Sequence of chain 1.C:
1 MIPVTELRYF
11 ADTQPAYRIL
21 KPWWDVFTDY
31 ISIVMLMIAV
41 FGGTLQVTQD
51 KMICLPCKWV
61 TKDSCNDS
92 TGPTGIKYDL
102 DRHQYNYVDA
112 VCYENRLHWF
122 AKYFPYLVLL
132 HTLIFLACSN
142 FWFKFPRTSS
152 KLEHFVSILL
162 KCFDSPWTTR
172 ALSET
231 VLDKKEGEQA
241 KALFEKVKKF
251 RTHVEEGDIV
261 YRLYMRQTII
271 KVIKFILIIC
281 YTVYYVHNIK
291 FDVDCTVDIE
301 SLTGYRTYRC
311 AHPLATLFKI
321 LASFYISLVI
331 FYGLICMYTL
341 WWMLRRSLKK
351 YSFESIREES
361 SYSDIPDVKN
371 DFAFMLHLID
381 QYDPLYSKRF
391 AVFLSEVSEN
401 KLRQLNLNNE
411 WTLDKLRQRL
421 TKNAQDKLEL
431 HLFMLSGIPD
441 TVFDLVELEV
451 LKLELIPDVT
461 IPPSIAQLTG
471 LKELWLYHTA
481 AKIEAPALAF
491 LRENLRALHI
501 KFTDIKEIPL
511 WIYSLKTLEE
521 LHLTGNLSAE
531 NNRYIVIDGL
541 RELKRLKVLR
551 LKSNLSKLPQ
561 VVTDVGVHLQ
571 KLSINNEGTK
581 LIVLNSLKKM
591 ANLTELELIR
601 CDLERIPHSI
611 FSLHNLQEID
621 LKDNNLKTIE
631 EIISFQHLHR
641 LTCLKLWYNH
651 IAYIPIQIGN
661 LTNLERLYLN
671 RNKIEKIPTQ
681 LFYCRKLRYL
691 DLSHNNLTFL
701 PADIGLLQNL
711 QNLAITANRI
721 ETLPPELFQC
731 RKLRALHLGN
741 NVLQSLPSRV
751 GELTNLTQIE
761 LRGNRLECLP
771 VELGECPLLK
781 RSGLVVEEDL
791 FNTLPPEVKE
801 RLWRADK

This protein binds this small molecule.
Small molecule (SMILES): CC(C)CCC[C@@H](C)[C@H]1CC[C@H]2[C@@H]3CC=C4C[C@@H](O)CC[C@]4(C)[C@H]3CC[C@]12C

Binding-site contacts:
Ligand atom C2 contacts residue CLR1 of chain 1.V at 4.5 Å.
Ligand atom C18 contacts residue CLR1 of chain 1.V at 4.2 Å.
Ligand atom C12 contacts residue ILE320 of chain 1.D at 4.1 Å (hydrophobic).
Ligand atom C5 contacts residue POV1 of chain 1.R at 3.7 Å.
Ligand atom C27 contacts residue PHE331 of chain 1.D at 4.1 Å (hydrophobic).
Ligand atom C23 contacts residue PHE324 of chain 1.D at 3.3 Å (hydrophobic).
Ligand atom C11 contacts residue SER323 of chain 1.D at 3.1 Å.
Ligand atom C12 contacts residue SER323 of chain 1.D at 3.4 Å.
Ligand atom C4 contacts residue POV1 of chain 1.R at 3.1 Å.
Ligand atom C1 contacts residue SER323 of chain 1.D at 4.1 Å.
Ligand atom C11 contacts residue ILE320 of chain 1.D at 4.4 Å (hydrophobic).
Ligand atom C1 contacts residue CLR1 of chain 1.V at 4.2 Å.
Ligand atom C24 contacts residue PHE324 of chain 1.D at 2.8 Å (hydrophobic).
Ligand atom C23 contacts residue LEU131 of chain 1.C at 4.5 Å (hydrophobic).
Ligand atom C24 contacts residue LEU131 of chain 1.C at 4.3 Å (hydrophobic).
Ligand atom C27 contacts residue PHE324 of chain 1.D at 4.1 Å (hydrophobic).
Ligand atom C6 contacts residue POV1 of chain 1.R at 2.9 Å.
Ligand atom C19 contacts residue CLR1 of chain 1.V at 4.0 Å.
Ligand atom C12 contacts residue CLR1 of chain 1.V at 4.5 Å.
Ligand atom C21 contacts residue SER323 of chain 1.D at 4.3 Å.
Ligand atom C3 contacts residue ILE320 of chain 1.D at 4.5 Å (hydrophobic).
Ligand atom C2 contacts residue LYS319 of chain 1.D at 4.3 Å.
Ligand atom C11 contacts residue CLR1 of chain 1.V at 3.9 Å.
Ligand atom C21 contacts residue PHE324 of chain 1.D at 4.2 Å (hydrophobic).
Ligand atom O1 contacts residue POV1 of chain 1.R at 3.1 Å (h-bond).
Ligand atom C7 contacts residue POV1 of chain 1.R at 3.9 Å.
Ligand atom C25 contacts residue PHE324 of chain 1.D at 4.0 Å (hydrophobic).
Ligand atom C21 contacts residue SER327 of chain 1.D at 3.2 Å.
Ligand atom C14 contacts residue POV1 of chain 1.R at 4.2 Å.
Ligand atom C27 contacts residue SER327 of chain 1.D at 4.0 Å.
Ligand atom C12 contacts residue PHE324 of chain 1.D at 4.2 Å (hydrophobic).
Ligand atom C3 contacts residue POV1 of chain 1.R at 3.1 Å.
Ligand atom C1 contacts residue ILE320 of chain 1.D at 3.9 Å (hydrophobic).
Ligand atom C15 contacts residue POV1 of chain 1.R at 4.0 Å.
Ligand atom C9 contacts residue ILE320 of chain 1.D at 4.3 Å (hydrophobic).

Sequence of chain 1.D:
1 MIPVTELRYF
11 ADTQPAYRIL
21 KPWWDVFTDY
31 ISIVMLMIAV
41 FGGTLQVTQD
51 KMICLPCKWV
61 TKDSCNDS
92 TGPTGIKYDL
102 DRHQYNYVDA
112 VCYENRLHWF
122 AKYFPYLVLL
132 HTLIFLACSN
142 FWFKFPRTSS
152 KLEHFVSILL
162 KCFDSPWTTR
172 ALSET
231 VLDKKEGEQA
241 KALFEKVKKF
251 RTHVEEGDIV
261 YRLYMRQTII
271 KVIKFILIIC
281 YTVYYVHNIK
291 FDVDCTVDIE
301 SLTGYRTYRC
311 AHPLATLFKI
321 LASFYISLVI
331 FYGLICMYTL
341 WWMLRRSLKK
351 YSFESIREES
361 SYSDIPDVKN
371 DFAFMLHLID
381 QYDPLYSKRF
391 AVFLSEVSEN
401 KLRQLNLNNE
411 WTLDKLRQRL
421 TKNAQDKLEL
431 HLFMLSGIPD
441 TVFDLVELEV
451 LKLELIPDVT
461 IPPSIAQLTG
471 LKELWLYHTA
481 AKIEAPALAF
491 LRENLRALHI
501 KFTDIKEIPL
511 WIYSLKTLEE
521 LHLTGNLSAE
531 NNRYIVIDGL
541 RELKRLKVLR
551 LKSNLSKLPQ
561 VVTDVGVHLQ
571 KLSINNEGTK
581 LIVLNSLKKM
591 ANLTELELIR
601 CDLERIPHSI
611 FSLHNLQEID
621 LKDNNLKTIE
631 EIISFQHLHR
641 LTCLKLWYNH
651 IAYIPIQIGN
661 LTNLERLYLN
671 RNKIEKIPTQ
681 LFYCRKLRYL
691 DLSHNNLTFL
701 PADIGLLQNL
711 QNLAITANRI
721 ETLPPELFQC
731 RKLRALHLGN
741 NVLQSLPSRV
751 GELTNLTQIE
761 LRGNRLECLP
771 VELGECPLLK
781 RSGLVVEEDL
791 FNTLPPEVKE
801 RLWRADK